A protein and the small-molecule ligand that binds it are described below.
Small molecule (SMILES): [H]/N=C(\N)c1cc(-c2ccccc2)c(C)s1

Sequence of chain 2.A:
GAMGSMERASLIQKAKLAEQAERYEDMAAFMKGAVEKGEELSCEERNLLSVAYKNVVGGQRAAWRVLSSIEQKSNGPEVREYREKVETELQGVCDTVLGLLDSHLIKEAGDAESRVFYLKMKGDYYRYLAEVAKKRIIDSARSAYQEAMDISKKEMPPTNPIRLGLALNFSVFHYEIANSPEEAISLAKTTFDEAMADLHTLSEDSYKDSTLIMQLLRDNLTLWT

Binding-site contacts:
Ligand atom C03 contacts residue ASN47 of chain 2.A at 4.1 Å.
Ligand atom C11 contacts residue GLU44 of chain 2.A at 3.8 Å.
Ligand atom C11 contacts residue CYS43 of chain 2.A at 3.9 Å (hydrophobic).
Ligand atom C06 contacts residue LEU48 of chain 2.A at 4.3 Å (hydrophobic).
Ligand atom N08 contacts residue LEU48 of chain 2.A at 3.3 Å.
Ligand atom C14 contacts residue GLU44 of chain 2.A at 3.7 Å.
Ligand atom C10 contacts residue ASN47 of chain 2.A at 4.2 Å.
Ligand atom C09 contacts residue GLU44 of chain 2.A at 4.0 Å.
Ligand atom C10 contacts residue GLU44 of chain 2.A at 3.7 Å.
Ligand atom C13 contacts residue GLU44 of chain 2.A at 3.6 Å.
Ligand atom C15 contacts residue ASN47 of chain 2.A at 3.7 Å.
Ligand atom C05 contacts residue ASN47 of chain 2.A at 4.1 Å.
Ligand atom C12 contacts residue GLU44 of chain 2.A at 3.8 Å.
Ligand atom C04 contacts residue ASN47 of chain 2.A at 4.2 Å.
Ligand atom N07 contacts residue VAL51 of chain 2.A at 4.0 Å.
Ligand atom C02 contacts residue ASN47 of chain 2.A at 3.8 Å.
Ligand atom S01 contacts residue ASN47 of chain 2.A at 3.8 Å.
Ligand atom C06 contacts residue GLU19 of chain 2.A at 3.6 Å.
Ligand atom C04 contacts residue GLU44 of chain 2.A at 4.3 Å.
Ligand atom N07 contacts residue GLU19 of chain 2.A at 2.8 Å (salt-bridge).
Ligand atom N08 contacts residue GLU19 of chain 2.A at 2.8 Å (salt-bridge).
Ligand atom C10 contacts residue CYS43 of chain 2.A at 4.2 Å (hydrophobic).